A small-molecule ligand and the protein it binds are described below.
Small molecule (SMILES): CCOC(=O)c1ccc(OCCCC2CCN(c3ccc(C)nn3)CC2)cc1

Binding-site contacts:
Ligand atom C9 contacts residue VAL194 of chain 22.B at 3.8 Å (hydrophobic).
Ligand atom O23 contacts residue TYR110 of chain 22.B at 3.5 Å.
Ligand atom C20 contacts residue PHE236 of chain 22.B at 3.4 Å (hydrophobic).
Ligand atom C13 contacts residue PHE236 of chain 22.B at 3.8 Å (hydrophobic).
Ligand atom C7 contacts residue TYR157 of chain 22.B at 3.5 Å (hydrophobic).
Ligand atom N4 contacts residue LEU239 of chain 22.B at 3.6 Å.
Ligand atom C25 contacts residue THR109 of chain 22.B at 3.2 Å.
Ligand atom N3 contacts residue LEU239 of chain 22.B at 3.8 Å.
Ligand atom C7 contacts residue ILE25 of chain 22.D at 3.8 Å (hydrophobic).
Ligand atom C22 contacts residue TYR110 of chain 22.B at 3.3 Å (hydrophobic).
Ligand atom C21 contacts residue TYR203 of chain 22.B at 3.7 Å (hydrophobic).
Ligand atom O15 contacts residue MET130 of chain 22.B at 3.8 Å.
Ligand atom C4 contacts residue ALA24 of chain 22.D at 3.9 Å (hydrophobic).
Ligand atom C3 contacts residue ALA24 of chain 22.D at 3.6 Å (hydrophobic).
Ligand atom N6 contacts residue VAL194 of chain 22.B at 3.6 Å.
Ligand atom C19 contacts residue TYR110 of chain 22.B at 3.8 Å (hydrophobic).
Ligand atom C18 contacts residue TYR110 of chain 22.B at 3.8 Å (hydrophobic).
Ligand atom C8 contacts residue TYR157 of chain 22.B at 3.4 Å (hydrophobic).
Ligand atom C19 contacts residue PHE236 of chain 22.B at 3.6 Å (hydrophobic).
Ligand atom C16 contacts residue MET130 of chain 22.B at 3.8 Å (hydrophobic).
Ligand atom C3 contacts residue PRO179 of chain 22.B at 3.6 Å (hydrophobic).
Ligand atom C10 contacts residue PHE132 of chain 22.B at 3.7 Å (hydrophobic).
Ligand atom C4 contacts residue TYR157 of chain 22.B at 3.5 Å (hydrophobic).
Ligand atom C22 contacts residue PHE236 of chain 22.B at 3.3 Å (hydrophobic).
Ligand atom C7 contacts residue VAL194 of chain 22.B at 3.6 Å (hydrophobic).
Ligand atom C1 contacts residue ILE181 of chain 22.B at 3.5 Å (hydrophobic).
Ligand atom C1 contacts residue ILE155 of chain 22.B at 3.8 Å (hydrophobic).
Ligand atom O24 contacts residue TYR110 of chain 22.B at 3.3 Å.
Ligand atom N3 contacts residue ILE192 of chain 22.B at 3.7 Å.
Ligand atom C3 contacts residue TYR157 of chain 22.B at 3.4 Å (hydrophobic).
Ligand atom C10 contacts residue ILE108 of chain 22.B at 3.5 Å (hydrophobic).
Ligand atom C17 contacts residue MET130 of chain 22.B at 3.7 Å (hydrophobic).
Ligand atom C13 contacts residue ILE108 of chain 22.B at 3.6 Å (hydrophobic).
Ligand atom O23 contacts residue PHE236 of chain 22.B at 3.3 Å.
Ligand atom C8 contacts residue VAL194 of chain 22.B at 3.8 Å (hydrophobic).
Ligand atom O24 contacts residue THR109 of chain 22.B at 3.6 Å.
Ligand atom O24 contacts residue PHE236 of chain 22.B at 3.9 Å.
Ligand atom N4 contacts residue ILE192 of chain 22.B at 3.6 Å.
Ligand atom C12 contacts residue PHE236 of chain 22.B at 3.7 Å (hydrophobic).
Ligand atom C11 contacts residue PHE132 of chain 22.B at 3.5 Å (hydrophobic).

Sequence of chain 22.B:
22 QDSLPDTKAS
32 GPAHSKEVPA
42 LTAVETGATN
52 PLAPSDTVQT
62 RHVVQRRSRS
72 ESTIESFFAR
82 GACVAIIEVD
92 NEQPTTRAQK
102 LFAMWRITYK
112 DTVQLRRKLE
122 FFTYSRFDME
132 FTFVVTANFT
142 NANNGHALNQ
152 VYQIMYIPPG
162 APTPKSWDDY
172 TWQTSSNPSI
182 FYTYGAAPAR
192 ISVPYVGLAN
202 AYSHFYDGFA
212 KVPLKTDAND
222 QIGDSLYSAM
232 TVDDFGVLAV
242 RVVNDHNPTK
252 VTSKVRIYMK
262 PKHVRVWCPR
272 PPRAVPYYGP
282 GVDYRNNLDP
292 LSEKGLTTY

Sequence of chain 23.D:
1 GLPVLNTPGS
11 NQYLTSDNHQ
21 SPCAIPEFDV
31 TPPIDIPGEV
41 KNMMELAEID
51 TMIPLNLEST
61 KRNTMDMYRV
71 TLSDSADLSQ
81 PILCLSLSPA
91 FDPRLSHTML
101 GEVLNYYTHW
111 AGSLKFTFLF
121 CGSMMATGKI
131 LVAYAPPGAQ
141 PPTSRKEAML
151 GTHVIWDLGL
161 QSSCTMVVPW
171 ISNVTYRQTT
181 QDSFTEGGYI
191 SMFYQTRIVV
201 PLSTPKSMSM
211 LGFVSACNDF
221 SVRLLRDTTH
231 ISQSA

Sequence of chain 22.D:
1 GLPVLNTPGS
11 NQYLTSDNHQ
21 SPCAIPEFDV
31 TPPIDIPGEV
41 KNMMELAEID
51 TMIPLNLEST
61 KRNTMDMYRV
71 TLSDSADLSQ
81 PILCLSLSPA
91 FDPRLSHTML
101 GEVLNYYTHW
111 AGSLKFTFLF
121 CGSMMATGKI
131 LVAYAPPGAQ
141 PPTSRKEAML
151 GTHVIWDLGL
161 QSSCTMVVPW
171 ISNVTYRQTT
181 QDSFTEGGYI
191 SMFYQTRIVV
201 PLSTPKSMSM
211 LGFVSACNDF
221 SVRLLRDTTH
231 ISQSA